The protein below binds the small molecule below.
Small molecule (SMILES): O=C([O-])C(=O)[O-]

Sequence of chain 1.B:
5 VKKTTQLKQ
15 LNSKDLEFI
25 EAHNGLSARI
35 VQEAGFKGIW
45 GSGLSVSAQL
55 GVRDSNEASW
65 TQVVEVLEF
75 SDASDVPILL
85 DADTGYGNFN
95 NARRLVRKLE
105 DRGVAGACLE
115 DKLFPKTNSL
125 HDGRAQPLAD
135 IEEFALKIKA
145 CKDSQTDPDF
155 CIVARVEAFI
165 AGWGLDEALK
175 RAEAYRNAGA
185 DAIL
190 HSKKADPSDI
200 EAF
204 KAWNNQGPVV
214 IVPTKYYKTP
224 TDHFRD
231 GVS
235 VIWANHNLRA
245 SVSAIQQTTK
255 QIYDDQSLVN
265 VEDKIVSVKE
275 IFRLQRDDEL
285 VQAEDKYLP

Binding-site contacts:
Ligand atom C1 contacts residue TRP44 of chain 1.B at 3.6 Å (hydrophobic).
Ligand atom O4 contacts residue SER46 of chain 1.B at 3.5 Å (h-bond).
Ligand atom O2 contacts residue SER46 of chain 1.B at 2.6 Å (h-bond).
Ligand atom O2 contacts residue TRP44 of chain 1.B at 3.1 Å (h-bond).
Ligand atom C2 contacts residue LEU48 of chain 1.B at 3.8 Å (hydrophobic).
Ligand atom O4 contacts residue LEU48 of chain 1.B at 2.8 Å (h-bond).
Ligand atom C2 contacts residue SER46 of chain 1.B at 3.3 Å.
Ligand atom O2 contacts residue ASP85 of chain 1.B at 4.2 Å.
Ligand atom C2 contacts residue TRP44 of chain 1.B at 3.8 Å (hydrophobic).
Ligand atom O3 contacts residue ASP85 of chain 1.B at 3.2 Å (salt-bridge).
Ligand atom O1 contacts residue ARG159 of chain 1.B at 3.8 Å.
Ligand atom O2 contacts residue ALA238 of chain 1.B at 3.2 Å (h-bond).
Ligand atom C2 contacts residue ALA238 of chain 1.B at 4.5 Å (hydrophobic).
Ligand atom O2 contacts residue LEU48 of chain 1.B at 4.1 Å.
Ligand atom O2 contacts residue MG1 of chain 1.F at 4.3 Å.
Ligand atom O1 contacts residue ASP85 of chain 1.B at 4.4 Å.
Ligand atom C2 contacts residue ASP85 of chain 1.B at 3.3 Å.
Ligand atom O4 contacts residue GLY47 of chain 1.B at 3.2 Å (h-bond).
Ligand atom C1 contacts residue MG1 of chain 1.F at 3.0 Å.
Ligand atom O1 contacts residue VAL215 of chain 1.B at 4.4 Å.
Ligand atom C1 contacts residue ARG159 of chain 1.B at 3.6 Å.
Ligand atom O3 contacts residue TRP44 of chain 1.B at 4.1 Å.
Ligand atom O4 contacts residue MG1 of chain 1.F at 2.2 Å.
Ligand atom O4 contacts residue ASP58 of chain 1.B at 4.1 Å.
Ligand atom C1 contacts residue ASP85 of chain 1.B at 3.5 Å.
Ligand atom O1 contacts residue TRP44 of chain 1.B at 3.4 Å.
Ligand atom C2 contacts residue GLY47 of chain 1.B at 3.8 Å.
Ligand atom O1 contacts residue ALA238 of chain 1.B at 3.9 Å.
Ligand atom O3 contacts residue ARG159 of chain 1.B at 2.8 Å (salt-bridge).
Ligand atom O1 contacts residue MG1 of chain 1.F at 4.2 Å.
Ligand atom O4 contacts residue ASP85 of chain 1.B at 2.8 Å (salt-bridge).
Ligand atom C2 contacts residue MG1 of chain 1.F at 3.1 Å.
Ligand atom O3 contacts residue MG1 of chain 1.F at 2.3 Å.
Ligand atom O2 contacts residue GLY47 of chain 1.B at 4.2 Å.